A small-molecule ligand and the protein it binds are described below.
Small molecule (SMILES): Cc1cc(CCCOc2c(C)cc(-c3noc(C(F)(F)F)n3)cc2C)on1

Sequence of chain 15.C:
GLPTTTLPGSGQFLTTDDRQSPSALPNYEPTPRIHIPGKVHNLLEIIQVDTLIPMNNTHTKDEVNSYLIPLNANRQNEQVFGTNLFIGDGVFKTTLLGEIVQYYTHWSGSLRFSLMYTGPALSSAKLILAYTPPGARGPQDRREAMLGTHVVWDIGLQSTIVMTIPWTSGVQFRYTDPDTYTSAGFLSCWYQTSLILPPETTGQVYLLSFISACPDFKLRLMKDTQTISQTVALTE

Binding-site contacts:
Ligand atom N1A contacts residue PRO174 of chain 14.A at 3.5 Å.
Ligand atom O1A contacts residue ALA24 of chain 14.C at 3.3 Å.
Ligand atom F3 contacts residue PRO174 of chain 14.A at 2.9 Å.
Ligand atom F3 contacts residue ALA150 of chain 14.A at 2.7 Å.
Ligand atom C3C contacts residue TYR128 of chain 14.A at 3.3 Å (hydrophobic).
Ligand atom F3 contacts residue TYR152 of chain 14.A at 3.6 Å.
Ligand atom F3 contacts residue MET151 of chain 14.A at 3.7 Å.
Ligand atom CM6 contacts residue LEU25 of chain 14.C at 3.8 Å (hydrophobic).
Ligand atom CM2 contacts residue ILE104 of chain 14.A at 3.6 Å (hydrophobic).
Ligand atom C1C contacts residue TYR197 of chain 14.A at 3.5 Å (hydrophobic).
Ligand atom CM2 contacts residue TYR128 of chain 14.A at 3.4 Å (hydrophobic).
Ligand atom C2C contacts residue TYR128 of chain 14.A at 3.2 Å (hydrophobic).
Ligand atom F3 contacts residue VAL176 of chain 14.A at 3.6 Å.
Ligand atom C1C contacts residue TYR128 of chain 14.A at 3.5 Å (hydrophobic).
Ligand atom C3B contacts residue MET224 of chain 14.A at 3.6 Å (hydrophobic).
Ligand atom N1A contacts residue ALA24 of chain 14.C at 3.2 Å.
Ligand atom CM3 contacts residue ASN219 of chain 14.A at 3.8 Å.
Ligand atom C5B contacts residue TYR152 of chain 14.A at 3.5 Å (hydrophobic).
Ligand atom F2 contacts residue VAL176 of chain 14.A at 2.7 Å.
Ligand atom C2A contacts residue TYR152 of chain 14.A at 3.7 Å (hydrophobic).
Ligand atom F3 contacts residue SER175 of chain 14.A at 2.8 Å.
Ligand atom N3A contacts residue PHE186 of chain 14.A at 3.4 Å.
Ligand atom CM6 contacts residue VAL188 of chain 14.A at 3.8 Å (hydrophobic).
Ligand atom O1 contacts residue MET221 of chain 14.A at 3.7 Å.
Ligand atom CM4 contacts residue VAL176 of chain 14.A at 3.8 Å (hydrophobic).
Ligand atom F1 contacts residue MET224 of chain 14.A at 3.6 Å.
Ligand atom C2C contacts residue ILE104 of chain 14.A at 3.8 Å (hydrophobic).
Ligand atom F1 contacts residue PHE186 of chain 14.A at 3.8 Å.
Ligand atom C4 contacts residue TYR197 of chain 14.A at 3.4 Å (hydrophobic).
Ligand atom F1 contacts residue ALA150 of chain 14.A at 3.8 Å.
Ligand atom CM4 contacts residue ALA150 of chain 14.A at 3.6 Å (hydrophobic).
Ligand atom CM2 contacts residue MET224 of chain 14.A at 3.5 Å (hydrophobic).
Ligand atom O1A contacts residue PRO174 of chain 14.A at 3.5 Å.
Ligand atom N3A contacts residue TYR152 of chain 14.A at 3.8 Å.
Ligand atom C6B contacts residue TYR152 of chain 14.A at 3.6 Å (hydrophobic).
Ligand atom C2A contacts residue PHE186 of chain 14.A at 3.5 Å (hydrophobic).
Ligand atom C3 contacts residue LEU106 of chain 14.A at 3.8 Å (hydrophobic).
Ligand atom C3A contacts residue PHE186 of chain 14.A at 3.7 Å (hydrophobic).
Ligand atom C2B contacts residue ILE104 of chain 14.A at 3.8 Å (hydrophobic).
Ligand atom CM6 contacts residue TYR152 of chain 14.A at 3.4 Å (hydrophobic).

Sequence of chain 14.C:
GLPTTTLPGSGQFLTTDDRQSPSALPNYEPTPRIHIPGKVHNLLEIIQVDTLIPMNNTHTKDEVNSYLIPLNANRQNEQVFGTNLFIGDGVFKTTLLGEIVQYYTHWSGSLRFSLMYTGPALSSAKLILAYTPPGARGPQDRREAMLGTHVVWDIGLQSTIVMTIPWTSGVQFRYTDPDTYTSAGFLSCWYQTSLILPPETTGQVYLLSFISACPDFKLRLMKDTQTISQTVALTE

Sequence of chain 14.A:
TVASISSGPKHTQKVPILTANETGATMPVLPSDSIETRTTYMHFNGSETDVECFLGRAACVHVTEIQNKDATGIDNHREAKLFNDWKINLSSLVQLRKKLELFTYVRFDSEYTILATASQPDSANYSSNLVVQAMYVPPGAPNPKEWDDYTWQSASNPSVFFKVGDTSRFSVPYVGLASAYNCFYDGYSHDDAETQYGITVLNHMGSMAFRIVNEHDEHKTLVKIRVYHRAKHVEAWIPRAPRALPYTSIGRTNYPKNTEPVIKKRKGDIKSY